Binding-site contacts:
Ligand atom C1 contacts residue THR106 of chain 1.C at 3.3 Å.
Ligand atom O5 contacts residue ASN104 of chain 1.C at 2.4 Å (h-bond).
Ligand atom C5 contacts residue ASN107 of chain 1.C at 3.4 Å.
Ligand atom C6 contacts residue VAL109 of chain 1.C at 3.7 Å (hydrophobic).
Ligand atom C5 contacts residue THR106 of chain 1.C at 4.3 Å.
Ligand atom C4 contacts residue ASN107 of chain 1.C at 4.4 Å.
Ligand atom N2 contacts residue THR106 of chain 1.C at 3.5 Å (h-bond).
Ligand atom C1 contacts residue ASN107 of chain 1.C at 3.7 Å.
Ligand atom O5 contacts residue ASN107 of chain 1.C at 3.7 Å.
Ligand atom C5 contacts residue ASN104 of chain 1.C at 3.7 Å.
Ligand atom C6 contacts residue ASN107 of chain 1.C at 4.1 Å.
Ligand atom C8 contacts residue THR106 of chain 1.C at 3.8 Å.
Ligand atom C3 contacts residue THR106 of chain 1.C at 3.7 Å.
Ligand atom C2 contacts residue THR106 of chain 1.C at 3.6 Å.
Ligand atom C7 contacts residue THR106 of chain 1.C at 4.1 Å.
Ligand atom C3 contacts residue ASN104 of chain 1.C at 3.8 Å.
Ligand atom O5 contacts residue THR106 of chain 1.C at 4.2 Å.
Ligand atom O6 contacts residue VAL109 of chain 1.C at 4.1 Å.
Ligand atom C7 contacts residue ASN104 of chain 1.C at 3.4 Å.
Ligand atom O7 contacts residue ASN104 of chain 1.C at 3.6 Å.
Ligand atom C2 contacts residue ASN104 of chain 1.C at 2.5 Å.
Ligand atom C1 contacts residue ASN104 of chain 1.C at 1.4 Å.
Ligand atom N2 contacts residue ASN104 of chain 1.C at 2.9 Å (h-bond).
Ligand atom C4 contacts residue ASN104 of chain 1.C at 4.2 Å.

Sequence of chain 1.C:
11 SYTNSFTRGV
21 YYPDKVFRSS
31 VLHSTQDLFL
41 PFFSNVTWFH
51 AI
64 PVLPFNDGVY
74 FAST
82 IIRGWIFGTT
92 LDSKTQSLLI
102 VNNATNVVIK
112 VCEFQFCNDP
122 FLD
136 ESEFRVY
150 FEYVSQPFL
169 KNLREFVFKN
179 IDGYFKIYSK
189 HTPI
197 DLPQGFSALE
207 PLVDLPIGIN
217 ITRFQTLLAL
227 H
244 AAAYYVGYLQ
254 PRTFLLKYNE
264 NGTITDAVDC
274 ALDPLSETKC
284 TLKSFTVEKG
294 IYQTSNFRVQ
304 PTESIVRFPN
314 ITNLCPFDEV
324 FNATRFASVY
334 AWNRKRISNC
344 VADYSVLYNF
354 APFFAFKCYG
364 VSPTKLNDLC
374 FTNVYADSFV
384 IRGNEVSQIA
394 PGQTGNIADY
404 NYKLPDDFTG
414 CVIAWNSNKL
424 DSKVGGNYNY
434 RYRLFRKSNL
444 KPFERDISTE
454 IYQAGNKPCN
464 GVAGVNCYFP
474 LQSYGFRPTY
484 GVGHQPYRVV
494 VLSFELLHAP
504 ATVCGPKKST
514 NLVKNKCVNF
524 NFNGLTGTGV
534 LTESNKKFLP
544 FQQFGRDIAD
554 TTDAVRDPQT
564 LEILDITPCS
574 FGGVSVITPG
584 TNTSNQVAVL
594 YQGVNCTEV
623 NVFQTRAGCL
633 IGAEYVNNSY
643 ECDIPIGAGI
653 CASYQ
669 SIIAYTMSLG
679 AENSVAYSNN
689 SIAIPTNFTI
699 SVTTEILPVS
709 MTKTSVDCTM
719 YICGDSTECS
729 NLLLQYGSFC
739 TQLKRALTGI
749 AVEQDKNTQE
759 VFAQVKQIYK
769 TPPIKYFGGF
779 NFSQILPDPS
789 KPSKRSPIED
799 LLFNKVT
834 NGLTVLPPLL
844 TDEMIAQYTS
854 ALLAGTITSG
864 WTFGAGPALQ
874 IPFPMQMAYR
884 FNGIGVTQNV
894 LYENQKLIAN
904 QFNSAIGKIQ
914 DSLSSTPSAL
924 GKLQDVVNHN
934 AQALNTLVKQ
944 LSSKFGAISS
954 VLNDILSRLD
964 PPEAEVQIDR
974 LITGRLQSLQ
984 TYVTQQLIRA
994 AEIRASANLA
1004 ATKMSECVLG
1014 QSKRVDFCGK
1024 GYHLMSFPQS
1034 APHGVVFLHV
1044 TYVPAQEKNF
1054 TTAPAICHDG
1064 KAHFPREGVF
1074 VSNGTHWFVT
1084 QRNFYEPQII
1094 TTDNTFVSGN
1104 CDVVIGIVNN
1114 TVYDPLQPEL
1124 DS

The protein below binds the small molecule below.
Small molecule (SMILES): CC(=O)N[C@@H]1[C@@H](O)[C@H](O)[C@@H](CO)O[C@H]1O